Binding-site contacts:
Ligand atom C6 contacts residue LYS210 of chain 1.A at 4.5 Å.
Ligand atom C4 contacts residue ASN24 of chain 1.A at 4.2 Å.
Ligand atom C8 contacts residue ASN24 of chain 1.A at 4.1 Å.
Ligand atom O6 contacts residue LYS210 of chain 1.A at 3.9 Å.
Ligand atom C2 contacts residue ASN24 of chain 1.A at 2.3 Å.
Ligand atom C3 contacts residue ASN24 of chain 1.A at 3.7 Å.
Ligand atom C7 contacts residue ASN24 of chain 1.A at 2.8 Å.
Ligand atom C1 contacts residue ASN24 of chain 1.A at 1.4 Å.
Ligand atom O5 contacts residue ASN24 of chain 1.A at 2.4 Å (h-bond).
Ligand atom O7 contacts residue ASN24 of chain 1.A at 2.6 Å (h-bond).
Ligand atom O6 contacts residue ASN24 of chain 1.A at 4.3 Å.
Ligand atom O7 contacts residue HIS212 of chain 1.A at 4.4 Å.
Ligand atom C5 contacts residue ASN24 of chain 1.A at 3.7 Å.
Ligand atom C2 contacts residue PHE239 of chain 1.A at 4.2 Å (hydrophobic).
Ligand atom C6 contacts residue PHE239 of chain 1.A at 3.9 Å (hydrophobic).
Ligand atom C4 contacts residue PHE239 of chain 1.A at 4.0 Å (hydrophobic).
Ligand atom N2 contacts residue ASN24 of chain 1.A at 2.7 Å (h-bond).
Ligand atom O5 contacts residue PHE239 of chain 1.A at 3.4 Å.
Ligand atom C5 contacts residue PHE239 of chain 1.A at 4.0 Å (hydrophobic).
Ligand atom C1 contacts residue PHE239 of chain 1.A at 4.2 Å (hydrophobic).

Sequence of chain 1.A:
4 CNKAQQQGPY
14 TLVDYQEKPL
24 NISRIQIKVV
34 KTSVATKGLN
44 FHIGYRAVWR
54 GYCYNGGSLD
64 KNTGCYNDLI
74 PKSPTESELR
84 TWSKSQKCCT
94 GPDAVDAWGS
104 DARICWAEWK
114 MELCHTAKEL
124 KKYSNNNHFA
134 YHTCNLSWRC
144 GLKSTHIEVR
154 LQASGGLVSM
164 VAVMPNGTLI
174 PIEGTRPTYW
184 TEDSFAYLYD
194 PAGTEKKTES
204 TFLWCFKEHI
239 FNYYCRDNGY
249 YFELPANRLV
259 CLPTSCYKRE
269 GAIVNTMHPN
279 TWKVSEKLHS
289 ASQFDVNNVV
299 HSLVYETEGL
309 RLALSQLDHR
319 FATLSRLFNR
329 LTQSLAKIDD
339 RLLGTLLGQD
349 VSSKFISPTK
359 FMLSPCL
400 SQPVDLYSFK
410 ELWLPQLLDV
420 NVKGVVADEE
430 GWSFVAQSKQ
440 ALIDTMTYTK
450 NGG

A protein and the small-molecule ligand that binds it are described below.
Small molecule (SMILES): CC(=O)N[C@@H]1[C@@H](O)[C@H](O)[C@@H](CO)O[C@H]1O